Binding-site contacts:
Ligand atom C3 contacts residue ASN616 of chain 1.C at 3.8 Å.
Ligand atom N2 contacts residue ASN616 of chain 1.C at 2.9 Å (h-bond).
Ligand atom C5 contacts residue ASN616 of chain 1.C at 3.6 Å.
Ligand atom C7 contacts residue ASN616 of chain 1.C at 3.9 Å.
Ligand atom C2 contacts residue ASN616 of chain 1.C at 2.4 Å.
Ligand atom C1 contacts residue ASN616 of chain 1.C at 1.4 Å.
Ligand atom O5 contacts residue ASN616 of chain 1.C at 2.3 Å (h-bond).
Ligand atom O7 contacts residue ASN616 of chain 1.C at 4.4 Å.
Ligand atom C6 contacts residue THR618 of chain 1.C at 4.4 Å.
Ligand atom C4 contacts residue ASN616 of chain 1.C at 4.2 Å.
Ligand atom O5 contacts residue THR618 of chain 1.C at 3.8 Å.

A protein and the small-molecule ligand that binds it are described below.
Small molecule (SMILES): CC(=O)N[C@@H]1[C@@H](O)[C@H](O)[C@@H](CO)O[C@H]1O

Sequence of chain 1.C:
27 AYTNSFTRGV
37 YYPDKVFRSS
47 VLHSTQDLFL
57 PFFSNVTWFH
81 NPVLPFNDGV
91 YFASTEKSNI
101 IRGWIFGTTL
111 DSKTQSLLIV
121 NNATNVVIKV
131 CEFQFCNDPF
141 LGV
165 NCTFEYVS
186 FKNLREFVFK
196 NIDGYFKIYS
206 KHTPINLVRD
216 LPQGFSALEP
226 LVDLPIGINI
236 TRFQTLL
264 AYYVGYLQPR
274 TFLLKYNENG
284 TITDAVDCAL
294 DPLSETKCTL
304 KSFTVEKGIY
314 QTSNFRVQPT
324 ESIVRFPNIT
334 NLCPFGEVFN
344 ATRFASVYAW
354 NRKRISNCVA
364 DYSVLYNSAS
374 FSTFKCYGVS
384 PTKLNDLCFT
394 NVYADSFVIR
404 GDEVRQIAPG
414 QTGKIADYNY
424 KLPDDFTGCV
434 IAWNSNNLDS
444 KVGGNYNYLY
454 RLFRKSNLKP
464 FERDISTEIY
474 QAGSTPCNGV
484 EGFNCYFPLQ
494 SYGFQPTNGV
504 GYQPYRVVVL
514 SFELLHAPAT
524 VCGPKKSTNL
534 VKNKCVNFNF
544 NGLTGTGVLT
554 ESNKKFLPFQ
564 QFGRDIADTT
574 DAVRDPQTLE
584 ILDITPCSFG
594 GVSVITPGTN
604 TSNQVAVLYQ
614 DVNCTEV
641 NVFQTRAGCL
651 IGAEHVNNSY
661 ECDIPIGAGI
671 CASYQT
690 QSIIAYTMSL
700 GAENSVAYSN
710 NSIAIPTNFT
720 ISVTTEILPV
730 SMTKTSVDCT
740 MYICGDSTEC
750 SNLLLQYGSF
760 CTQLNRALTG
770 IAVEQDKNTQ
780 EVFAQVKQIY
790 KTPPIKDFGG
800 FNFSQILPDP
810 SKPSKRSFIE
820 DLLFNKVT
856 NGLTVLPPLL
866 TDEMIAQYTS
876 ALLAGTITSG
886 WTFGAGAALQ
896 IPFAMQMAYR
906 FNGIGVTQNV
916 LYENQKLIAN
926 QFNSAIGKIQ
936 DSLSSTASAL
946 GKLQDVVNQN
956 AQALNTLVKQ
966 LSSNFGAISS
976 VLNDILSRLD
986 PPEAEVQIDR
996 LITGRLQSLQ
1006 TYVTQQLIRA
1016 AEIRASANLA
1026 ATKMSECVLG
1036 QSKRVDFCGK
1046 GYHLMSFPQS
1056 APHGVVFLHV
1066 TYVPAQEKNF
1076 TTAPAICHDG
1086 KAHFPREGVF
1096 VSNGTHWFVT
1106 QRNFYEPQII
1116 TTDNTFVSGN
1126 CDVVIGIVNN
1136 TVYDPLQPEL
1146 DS